A protein and the small-molecule ligand that binds it are described below.
Small molecule (SMILES): CC(=O)N[C@H]1[C@H](O[C@H]2[C@H](O)[C@@H](NC(C)=O)CO[C@@H]2CO)O[C@H](CO)[C@@H](O[C@@H]2O[C@H](CO[C@H]3O[C@H](CO)[C@@H](O)[C@H](O)[C@@H]3O)[C@@H](O)[C@H](O[C@H]3O[C@H](CO)[C@@H](O)[C@H](O)[C@@H]3O)[C@@H]2O)[C@@H]1O

Sequence of chain 1.A:
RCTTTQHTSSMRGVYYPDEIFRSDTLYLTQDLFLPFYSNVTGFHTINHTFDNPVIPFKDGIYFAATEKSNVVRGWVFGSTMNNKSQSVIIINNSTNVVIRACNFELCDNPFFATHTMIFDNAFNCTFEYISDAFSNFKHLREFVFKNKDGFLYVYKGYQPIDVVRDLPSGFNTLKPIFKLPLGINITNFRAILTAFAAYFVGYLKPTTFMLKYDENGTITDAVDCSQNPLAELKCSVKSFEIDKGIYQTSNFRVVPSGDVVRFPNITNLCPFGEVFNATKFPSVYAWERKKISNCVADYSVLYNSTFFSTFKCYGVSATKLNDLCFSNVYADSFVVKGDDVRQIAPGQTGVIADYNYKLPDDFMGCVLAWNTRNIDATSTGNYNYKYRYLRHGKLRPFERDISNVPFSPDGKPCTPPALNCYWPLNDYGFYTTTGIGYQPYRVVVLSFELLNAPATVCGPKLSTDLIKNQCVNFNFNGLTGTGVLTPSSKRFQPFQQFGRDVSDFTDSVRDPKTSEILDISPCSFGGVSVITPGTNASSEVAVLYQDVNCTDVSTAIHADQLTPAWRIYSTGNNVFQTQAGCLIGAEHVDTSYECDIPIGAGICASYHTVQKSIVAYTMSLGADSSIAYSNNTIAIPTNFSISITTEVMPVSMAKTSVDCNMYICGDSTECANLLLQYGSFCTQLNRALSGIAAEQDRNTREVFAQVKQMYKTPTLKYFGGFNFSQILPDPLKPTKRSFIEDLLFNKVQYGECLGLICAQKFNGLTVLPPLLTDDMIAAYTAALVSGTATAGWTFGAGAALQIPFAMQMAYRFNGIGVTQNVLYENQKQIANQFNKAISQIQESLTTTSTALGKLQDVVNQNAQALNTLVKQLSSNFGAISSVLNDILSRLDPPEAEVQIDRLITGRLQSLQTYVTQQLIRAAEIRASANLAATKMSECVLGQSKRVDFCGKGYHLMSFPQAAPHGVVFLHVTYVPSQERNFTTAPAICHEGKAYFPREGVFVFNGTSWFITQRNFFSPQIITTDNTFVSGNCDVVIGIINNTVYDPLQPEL

Binding-site contacts:
Ligand atom N2 contacts residue ASN711 of chain 1.A at 3.1 Å (h-bond).
Ligand atom C5 contacts residue ASN710 of chain 1.A at 3.6 Å.
Ligand atom C8 contacts residue ASN711 of chain 1.A at 3.7 Å.
Ligand atom C4 contacts residue ASN710 of chain 1.A at 4.2 Å.
Ligand atom C2 contacts residue ASN711 of chain 1.A at 4.0 Å.
Ligand atom N2 contacts residue ASN710 of chain 1.A at 2.7 Å (h-bond).
Ligand atom C3 contacts residue ASN710 of chain 1.A at 3.6 Å.
Ligand atom C7 contacts residue ASN710 of chain 1.A at 3.6 Å.
Ligand atom C2 contacts residue ASN710 of chain 1.A at 2.4 Å.
Ligand atom O7 contacts residue ASN710 of chain 1.A at 4.1 Å.
Ligand atom C7 contacts residue ASN711 of chain 1.A at 3.8 Å.
Ligand atom C3 contacts residue ASN711 of chain 1.A at 4.4 Å.
Ligand atom C1 contacts residue ASN710 of chain 1.A at 1.4 Å.
Ligand atom C1 contacts residue ASN711 of chain 1.A at 3.9 Å.
Ligand atom O5 contacts residue ASN710 of chain 1.A at 2.4 Å (h-bond).